Binding-site contacts:
Ligand atom PB contacts residue MG1 of chain 1.I at 3.4 Å.
Ligand atom O2A contacts residue LYS242 of chain 1.A at 3.0 Å (salt-bridge).
Ligand atom O3' contacts residue VAL44 of chain 1.C at 2.8 Å (h-bond).
Ligand atom N1 contacts residue ARG221 of chain 1.A at 3.4 Å (salt-bridge).
Ligand atom O3B contacts residue LYS242 of chain 1.A at 3.5 Å.
Ligand atom C2 contacts residue ARG221 of chain 1.A at 3.3 Å.
Ligand atom N03 contacts residue ARG221 of chain 1.A at 3.3 Å (salt-bridge).
Ligand atom O3B contacts residue LYS265 of chain 1.C at 3.0 Å (salt-bridge).
Ligand atom O3G contacts residue ARG240 of chain 1.A at 2.8 Å (salt-bridge).
Ligand atom PB contacts residue LYS265 of chain 1.C at 3.4 Å.
Ligand atom O2 contacts residue ASN7 of chain 1.B at 2.8 Å (h-bond).
Ligand atom O1A contacts residue LYS242 of chain 1.A at 3.5 Å.
Ligand atom O1G contacts residue ARG240 of chain 1.A at 2.8 Å (salt-bridge).
Ligand atom C5' contacts residue VAL5 of chain 1.B at 3.3 Å (hydrophobic).
Ligand atom O2B contacts residue GTP1 of chain 1.P at 2.7 Å (h-bond).
Ligand atom C1' contacts residue PHE45 of chain 1.C at 3.4 Å (hydrophobic).
Ligand atom C3' contacts residue VAL44 of chain 1.C at 3.3 Å (hydrophobic).
Ligand atom C3' contacts residue GTP1 of chain 1.P at 3.5 Å.
Ligand atom O3G contacts residue LYS411 of chain 1.A at 3.3 Å.
Ligand atom O2B contacts residue MG1 of chain 1.I at 2.1 Å.
Ligand atom O3' contacts residue GTP1 of chain 1.P at 3.5 Å (h-bond).
Ligand atom C5' contacts residue GTP1 of chain 1.P at 3.5 Å.
Ligand atom N4 contacts residue ARG260 of chain 1.C at 3.3 Å.
Ligand atom O2G contacts residue MG1 of chain 1.I at 2.1 Å.
Ligand atom O3' contacts residue ASN7 of chain 1.B at 2.8 Å (h-bond).
Ligand atom O1B contacts residue LYS265 of chain 1.C at 2.7 Å (salt-bridge).
Ligand atom PG contacts residue MG1 of chain 1.I at 3.4 Å.
Ligand atom N03 contacts residue ARG260 of chain 1.C at 3.6 Å (salt-bridge).
Ligand atom O4' contacts residue ARG221 of chain 1.A at 3.0 Å (salt-bridge).
Ligand atom O2G contacts residue LYS411 of chain 1.A at 3.0 Å (salt-bridge).
Ligand atom O1A contacts residue HIS264 of chain 1.C at 2.7 Å (h-bond).
Ligand atom O3A contacts residue GTP1 of chain 1.P at 3.2 Å (h-bond).
Ligand atom N1 contacts residue PHE45 of chain 1.C at 3.6 Å.
Ligand atom C4 contacts residue ARG221 of chain 1.A at 3.6 Å.
Ligand atom C2' contacts residue PHE45 of chain 1.C at 3.6 Å (hydrophobic).
Ligand atom O2A contacts residue ARG221 of chain 1.A at 3.0 Å (salt-bridge).
Ligand atom O1B contacts residue HIS264 of chain 1.C at 3.0 Å.
Ligand atom O2A contacts residue PHE225 of chain 1.A at 3.5 Å.
Ligand atom C6 contacts residue ARG221 of chain 1.A at 3.5 Å.
Ligand atom O2G contacts residue GTP1 of chain 1.P at 2.9 Å (h-bond).

Sequence of chain 1.C:
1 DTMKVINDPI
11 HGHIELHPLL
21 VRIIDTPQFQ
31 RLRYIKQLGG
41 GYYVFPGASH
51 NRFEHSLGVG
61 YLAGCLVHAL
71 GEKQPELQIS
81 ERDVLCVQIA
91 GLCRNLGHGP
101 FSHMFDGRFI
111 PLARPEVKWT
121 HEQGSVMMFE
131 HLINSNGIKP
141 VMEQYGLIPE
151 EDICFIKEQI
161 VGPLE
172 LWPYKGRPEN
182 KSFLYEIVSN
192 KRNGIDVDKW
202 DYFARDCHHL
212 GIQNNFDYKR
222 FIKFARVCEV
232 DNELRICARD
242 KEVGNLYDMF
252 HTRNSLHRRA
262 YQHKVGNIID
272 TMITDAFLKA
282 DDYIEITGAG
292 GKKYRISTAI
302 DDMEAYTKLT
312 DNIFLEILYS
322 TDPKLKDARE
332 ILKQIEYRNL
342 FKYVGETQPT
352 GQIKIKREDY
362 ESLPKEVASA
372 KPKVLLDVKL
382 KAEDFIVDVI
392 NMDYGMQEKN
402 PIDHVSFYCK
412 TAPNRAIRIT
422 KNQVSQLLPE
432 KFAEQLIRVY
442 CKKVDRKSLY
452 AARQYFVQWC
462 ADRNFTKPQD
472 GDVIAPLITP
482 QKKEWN

Sequence of chain 1.A:
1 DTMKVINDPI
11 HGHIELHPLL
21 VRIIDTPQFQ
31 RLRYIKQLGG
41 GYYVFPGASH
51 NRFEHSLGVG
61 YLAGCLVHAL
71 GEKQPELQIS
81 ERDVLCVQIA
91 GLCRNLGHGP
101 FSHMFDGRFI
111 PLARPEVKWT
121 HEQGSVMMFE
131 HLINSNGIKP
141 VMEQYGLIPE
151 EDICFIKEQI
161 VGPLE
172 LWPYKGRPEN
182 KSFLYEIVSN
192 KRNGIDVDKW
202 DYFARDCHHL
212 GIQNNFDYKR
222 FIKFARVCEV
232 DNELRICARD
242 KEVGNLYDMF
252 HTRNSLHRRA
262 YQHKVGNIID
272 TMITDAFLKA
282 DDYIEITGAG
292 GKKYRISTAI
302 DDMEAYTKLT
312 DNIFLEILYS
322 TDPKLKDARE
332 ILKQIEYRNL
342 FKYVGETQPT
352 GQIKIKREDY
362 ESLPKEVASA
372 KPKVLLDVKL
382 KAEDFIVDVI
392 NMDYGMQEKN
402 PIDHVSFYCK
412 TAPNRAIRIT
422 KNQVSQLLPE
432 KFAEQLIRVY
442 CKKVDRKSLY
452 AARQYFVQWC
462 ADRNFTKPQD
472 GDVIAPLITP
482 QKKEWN

Sequence of chain 1.B:
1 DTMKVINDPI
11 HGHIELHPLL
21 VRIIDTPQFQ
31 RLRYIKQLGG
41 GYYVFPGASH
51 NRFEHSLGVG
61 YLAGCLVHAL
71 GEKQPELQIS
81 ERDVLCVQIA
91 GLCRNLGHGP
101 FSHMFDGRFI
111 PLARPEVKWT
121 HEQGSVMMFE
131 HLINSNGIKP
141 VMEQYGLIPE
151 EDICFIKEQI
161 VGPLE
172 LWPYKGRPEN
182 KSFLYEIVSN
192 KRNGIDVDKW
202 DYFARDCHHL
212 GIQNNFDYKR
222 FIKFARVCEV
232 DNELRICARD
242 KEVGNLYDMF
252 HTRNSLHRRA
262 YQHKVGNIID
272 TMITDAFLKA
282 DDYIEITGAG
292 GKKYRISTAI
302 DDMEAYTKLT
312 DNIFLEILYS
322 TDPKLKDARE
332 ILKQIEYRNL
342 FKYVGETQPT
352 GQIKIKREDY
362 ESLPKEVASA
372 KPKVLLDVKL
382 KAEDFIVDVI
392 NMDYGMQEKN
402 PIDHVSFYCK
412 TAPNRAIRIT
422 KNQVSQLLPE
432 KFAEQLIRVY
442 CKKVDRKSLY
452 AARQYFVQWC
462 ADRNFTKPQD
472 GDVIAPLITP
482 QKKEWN

The small molecule below binds the protein below.
Small molecule (SMILES): NC1=NCN([C@H]2C[C@H](O)[C@@H](COP(=O)(O)OP(=O)(O)OP(=O)(O)O)O2)C(=O)N1